Binding-site contacts:
Ligand atom C8 contacts residue GLY247 of chain 1.F at 3.3 Å.
Ligand atom N6 contacts residue GLY206 of chain 1.F at 2.9 Å (h-bond).
Ligand atom O1A contacts residue MG1 of chain 1.JA at 3.2 Å.
Ligand atom O3G contacts residue LYS250 of chain 1.F at 2.9 Å (salt-bridge).
Ligand atom N1 contacts residue ILE379 of chain 1.F at 3.0 Å.
Ligand atom O2B contacts residue THR251 of chain 1.F at 2.3 Å (h-bond).
Ligand atom N6 contacts residue ILE379 of chain 1.F at 3.3 Å.
Ligand atom O3G contacts residue GLY247 of chain 1.F at 3.6 Å (h-bond).
Ligand atom O2G contacts residue MG1 of chain 1.JA at 2.1 Å.
Ligand atom O1A contacts residue THR251 of chain 1.F at 3.3 Å.
Ligand atom PB contacts residue MG1 of chain 1.JA at 3.1 Å.
Ligand atom N3 contacts residue HIS383 of chain 1.F at 3.3 Å.
Ligand atom C2 contacts residue ASP204 of chain 1.F at 2.9 Å.
Ligand atom N7 contacts residue GLY249 of chain 1.F at 3.6 Å (h-bond).
Ligand atom O4' contacts residue ALA408 of chain 1.F at 3.1 Å.
Ligand atom O2A contacts residue LEU252 of chain 1.F at 2.9 Å (h-bond).
Ligand atom C8 contacts residue GLY407 of chain 1.F at 3.5 Å.
Ligand atom N7 contacts residue GLY407 of chain 1.F at 3.4 Å.
Ligand atom O1B contacts residue GLY247 of chain 1.F at 3.1 Å (h-bond).
Ligand atom O1B contacts residue THR248 of chain 1.F at 3.2 Å (h-bond).
Ligand atom O2A contacts residue THR251 of chain 1.F at 3.4 Å.
Ligand atom O1B contacts residue LYS250 of chain 1.F at 2.6 Å (salt-bridge).
Ligand atom O3G contacts residue MG1 of chain 1.JA at 3.3 Å.
Ligand atom C8 contacts residue ALA408 of chain 1.F at 3.4 Å (hydrophobic).
Ligand atom S1G contacts residue PRO246 of chain 1.F at 3.2 Å.
Ligand atom N1 contacts residue ASP204 of chain 1.F at 3.5 Å (salt-bridge).
Ligand atom O3B contacts residue GLY247 of chain 1.F at 3.3 Å (h-bond).
Ligand atom N1 contacts residue ILE205 of chain 1.F at 3.6 Å.
Ligand atom N7 contacts residue THR248 of chain 1.F at 3.3 Å (h-bond).
Ligand atom O3A contacts residue GLY249 of chain 1.F at 3.4 Å (h-bond).
Ligand atom O2' contacts residue HIS383 of chain 1.F at 3.3 Å (h-bond).
Ligand atom O1B contacts residue GLY249 of chain 1.F at 3.2 Å (h-bond).
Ligand atom PG contacts residue MG1 of chain 1.JA at 2.9 Å.
Ligand atom N1 contacts residue GLY206 of chain 1.F at 3.3 Å (h-bond).
Ligand atom PG contacts residue GLY247 of chain 1.F at 3.6 Å.
Ligand atom O3B contacts residue MG1 of chain 1.JA at 3.0 Å.
Ligand atom S1G contacts residue GLY247 of chain 1.F at 3.3 Å (h-bond).
Ligand atom O2B contacts residue MG1 of chain 1.JA at 2.1 Å.
Ligand atom S1G contacts residue ARG358 of chain 1.A at 3.1 Å.
Ligand atom C6 contacts residue ILE379 of chain 1.F at 3.2 Å (hydrophobic).

Sequence of chain 1.F:
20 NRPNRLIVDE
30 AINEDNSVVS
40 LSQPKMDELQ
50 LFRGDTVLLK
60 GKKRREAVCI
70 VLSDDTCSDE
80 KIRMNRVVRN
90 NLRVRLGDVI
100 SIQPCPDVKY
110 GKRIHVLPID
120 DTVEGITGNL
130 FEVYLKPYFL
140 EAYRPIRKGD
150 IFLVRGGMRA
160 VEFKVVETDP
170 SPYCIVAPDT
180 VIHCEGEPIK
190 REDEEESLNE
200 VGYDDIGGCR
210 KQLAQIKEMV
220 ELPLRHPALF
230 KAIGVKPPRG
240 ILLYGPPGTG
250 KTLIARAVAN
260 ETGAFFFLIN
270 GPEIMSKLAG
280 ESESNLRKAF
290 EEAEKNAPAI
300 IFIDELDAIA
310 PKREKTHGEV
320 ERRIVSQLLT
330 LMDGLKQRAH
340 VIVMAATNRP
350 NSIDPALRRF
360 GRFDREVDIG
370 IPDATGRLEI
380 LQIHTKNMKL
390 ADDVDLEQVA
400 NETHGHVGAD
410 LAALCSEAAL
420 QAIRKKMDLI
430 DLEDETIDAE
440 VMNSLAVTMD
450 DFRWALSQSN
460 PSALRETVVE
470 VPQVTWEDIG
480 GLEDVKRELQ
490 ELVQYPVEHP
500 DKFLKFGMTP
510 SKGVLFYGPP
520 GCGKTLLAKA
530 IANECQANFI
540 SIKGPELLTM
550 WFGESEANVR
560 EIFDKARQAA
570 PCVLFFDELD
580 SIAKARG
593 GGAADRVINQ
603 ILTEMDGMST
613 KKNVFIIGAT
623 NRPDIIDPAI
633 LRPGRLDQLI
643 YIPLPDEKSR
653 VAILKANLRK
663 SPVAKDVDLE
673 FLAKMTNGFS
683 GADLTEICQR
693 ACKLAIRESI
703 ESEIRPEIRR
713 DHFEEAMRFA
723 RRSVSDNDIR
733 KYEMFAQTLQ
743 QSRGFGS

The small molecule below binds the protein below.
Small molecule (SMILES): Nc1ncnc2c1ncn2[C@@H]1O[C@H](COP(=O)(O)OP(=O)(O)OP(O)(O)=S)[C@@H](O)[C@H]1O

Sequence of chain 1.A:
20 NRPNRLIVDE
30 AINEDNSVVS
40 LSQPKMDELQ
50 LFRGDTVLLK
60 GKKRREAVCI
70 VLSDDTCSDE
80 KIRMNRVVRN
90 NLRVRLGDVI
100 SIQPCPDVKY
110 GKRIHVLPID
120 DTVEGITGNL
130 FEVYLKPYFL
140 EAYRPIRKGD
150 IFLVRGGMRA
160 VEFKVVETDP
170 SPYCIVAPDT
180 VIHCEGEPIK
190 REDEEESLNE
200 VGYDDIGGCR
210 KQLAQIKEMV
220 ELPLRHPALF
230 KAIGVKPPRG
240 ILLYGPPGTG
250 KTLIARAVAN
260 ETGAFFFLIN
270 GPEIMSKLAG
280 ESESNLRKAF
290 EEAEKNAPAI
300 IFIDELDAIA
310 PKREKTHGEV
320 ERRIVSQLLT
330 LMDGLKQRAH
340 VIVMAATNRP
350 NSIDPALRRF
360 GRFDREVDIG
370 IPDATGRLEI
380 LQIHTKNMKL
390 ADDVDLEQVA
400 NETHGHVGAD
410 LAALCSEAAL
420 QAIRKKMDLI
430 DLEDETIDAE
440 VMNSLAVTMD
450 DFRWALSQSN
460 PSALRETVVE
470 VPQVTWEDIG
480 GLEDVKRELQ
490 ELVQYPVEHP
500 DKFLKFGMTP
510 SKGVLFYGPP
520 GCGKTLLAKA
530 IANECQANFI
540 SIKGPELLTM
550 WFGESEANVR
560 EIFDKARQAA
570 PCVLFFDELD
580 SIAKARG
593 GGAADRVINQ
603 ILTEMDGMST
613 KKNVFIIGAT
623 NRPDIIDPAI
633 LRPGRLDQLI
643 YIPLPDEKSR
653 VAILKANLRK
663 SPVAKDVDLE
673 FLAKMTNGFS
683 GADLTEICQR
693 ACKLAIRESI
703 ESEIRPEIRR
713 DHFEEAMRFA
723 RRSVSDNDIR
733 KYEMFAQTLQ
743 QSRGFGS